A small-molecule ligand and the protein it binds are described below.
Small molecule (SMILES): CC(=O)N[C@@H]1[C@@H](O)[C@H](O)[C@@H](CO)O[C@H]1O

Sequence of chain 1.B:
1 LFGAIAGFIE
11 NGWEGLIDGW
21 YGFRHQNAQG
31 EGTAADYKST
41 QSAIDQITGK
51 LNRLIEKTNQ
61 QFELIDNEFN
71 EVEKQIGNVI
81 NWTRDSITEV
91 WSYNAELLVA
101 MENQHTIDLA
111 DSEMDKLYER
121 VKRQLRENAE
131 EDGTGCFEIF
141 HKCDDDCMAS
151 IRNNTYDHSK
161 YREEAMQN

Sequence of chain 1.A:
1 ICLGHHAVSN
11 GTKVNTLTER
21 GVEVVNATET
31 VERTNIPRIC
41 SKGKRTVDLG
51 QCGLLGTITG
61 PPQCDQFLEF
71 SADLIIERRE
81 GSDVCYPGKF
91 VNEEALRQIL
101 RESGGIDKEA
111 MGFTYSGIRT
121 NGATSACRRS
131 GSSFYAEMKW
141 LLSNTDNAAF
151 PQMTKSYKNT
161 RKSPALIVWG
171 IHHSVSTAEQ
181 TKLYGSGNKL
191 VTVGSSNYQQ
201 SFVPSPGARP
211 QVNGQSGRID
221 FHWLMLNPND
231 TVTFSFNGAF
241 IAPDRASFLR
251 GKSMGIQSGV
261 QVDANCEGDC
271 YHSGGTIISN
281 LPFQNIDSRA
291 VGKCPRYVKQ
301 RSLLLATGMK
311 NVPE

Binding-site contacts:
Ligand atom O6 contacts residue LEU51 of chain 1.B at 3.7 Å.
Ligand atom O6 contacts residue THR307 of chain 1.A at 3.9 Å.
Ligand atom C5 contacts residue ALA27 of chain 1.A at 4.2 Å (hydrophobic).
Ligand atom C6 contacts residue LEU51 of chain 1.B at 4.0 Å (hydrophobic).
Ligand atom C3 contacts residue ASN26 of chain 1.A at 3.4 Å.
Ligand atom O3 contacts residue ASN26 of chain 1.A at 4.3 Å.
Ligand atom O5 contacts residue THR307 of chain 1.A at 3.5 Å (h-bond).
Ligand atom N2 contacts residue ASN26 of chain 1.A at 2.3 Å (h-bond).
Ligand atom C5 contacts residue ASN26 of chain 1.A at 3.6 Å.
Ligand atom C1 contacts residue THR307 of chain 1.A at 4.2 Å.
Ligand atom C6 contacts residue THR307 of chain 1.A at 4.0 Å.
Ligand atom C2 contacts residue ASN26 of chain 1.A at 1.9 Å.
Ligand atom C8 contacts residue ASN26 of chain 1.A at 3.8 Å.
Ligand atom O5 contacts residue THR28 of chain 1.A at 4.5 Å.
Ligand atom C6 contacts residue THR28 of chain 1.A at 3.8 Å.
Ligand atom C1 contacts residue ALA27 of chain 1.A at 3.8 Å (hydrophobic).
Ligand atom C5 contacts residue THR28 of chain 1.A at 4.3 Å.
Ligand atom C7 contacts residue ASN26 of chain 1.A at 3.1 Å.
Ligand atom C1 contacts residue ASN26 of chain 1.A at 1.4 Å.
Ligand atom O5 contacts residue ASN26 of chain 1.A at 2.4 Å (h-bond).
Ligand atom O7 contacts residue ASN26 of chain 1.A at 3.9 Å.
Ligand atom C4 contacts residue ASN26 of chain 1.A at 4.0 Å.
Ligand atom O5 contacts residue ALA27 of chain 1.A at 3.4 Å (h-bond).